A small-molecule ligand and the protein it binds are described below.
Small molecule (SMILES): O=C1NC(=O)[C@@]2(CCOc3ccc(F)cc32)N1

Binding-site contacts:
Ligand atom O3 contacts residue NAP1 of chain 1.B at 3.9 Å.
Ligand atom N2 contacts residue HIS111 of chain 1.A at 2.8 Å (h-bond).
Ligand atom C6 contacts residue TRP21 of chain 1.A at 4.1 Å (hydrophobic).
Ligand atom O3 contacts residue HIS111 of chain 1.A at 3.5 Å (h-bond).
Ligand atom O2 contacts residue NAP1 of chain 1.B at 3.2 Å.
Ligand atom O1 contacts residue LEU301 of chain 1.A at 4.1 Å.
Ligand atom C11 contacts residue TRP21 of chain 1.A at 3.4 Å (hydrophobic).
Ligand atom C5 contacts residue TRP220 of chain 1.A at 4.0 Å (hydrophobic).
Ligand atom C9 contacts residue NAP1 of chain 1.B at 3.7 Å.
Ligand atom C9 contacts residue HIS111 of chain 1.A at 3.6 Å.
Ligand atom C2 contacts residue TRP21 of chain 1.A at 4.1 Å (hydrophobic).
Ligand atom F1 contacts residue TRP21 of chain 1.A at 3.7 Å.
Ligand atom N1 contacts residue TRP21 of chain 1.A at 3.1 Å.
Ligand atom O1 contacts residue TRP21 of chain 1.A at 4.1 Å.
Ligand atom C4 contacts residue TRP220 of chain 1.A at 4.2 Å (hydrophobic).
Ligand atom O2 contacts residue TRP21 of chain 1.A at 3.3 Å.
Ligand atom C4 contacts residue TRP21 of chain 1.A at 3.8 Å (hydrophobic).
Ligand atom C3 contacts residue PHE123 of chain 1.A at 3.8 Å (hydrophobic).
Ligand atom C9 contacts residue TRP112 of chain 1.A at 3.7 Å (hydrophobic).
Ligand atom C8 contacts residue TRP21 of chain 1.A at 3.7 Å (hydrophobic).
Ligand atom O3 contacts residue TRP80 of chain 1.A at 3.4 Å.
Ligand atom N2 contacts residue TYR49 of chain 1.A at 3.6 Å (h-bond).
Ligand atom O3 contacts residue TRP112 of chain 1.A at 2.5 Å (h-bond).
Ligand atom C11 contacts residue VAL48 of chain 1.A at 4.2 Å (hydrophobic).
Ligand atom C8 contacts residue HIS111 of chain 1.A at 4.0 Å.
Ligand atom C10 contacts residue TRP21 of chain 1.A at 3.7 Å (hydrophobic).
Ligand atom C1 contacts residue TRP21 of chain 1.A at 3.5 Å (hydrophobic).
Ligand atom C6 contacts residue CYS299 of chain 1.A at 3.9 Å (hydrophobic).
Ligand atom O2 contacts residue TYR49 of chain 1.A at 2.4 Å (h-bond).
Ligand atom C6 contacts residue NAP1 of chain 1.B at 4.2 Å.
Ligand atom C2 contacts residue PHE123 of chain 1.A at 3.6 Å (hydrophobic).
Ligand atom O1 contacts residue TRP220 of chain 1.A at 3.3 Å.
Ligand atom C7 contacts residue TRP21 of chain 1.A at 4.0 Å (hydrophobic).
Ligand atom F1 contacts residue VAL48 of chain 1.A at 3.5 Å.
Ligand atom C8 contacts residue NAP1 of chain 1.B at 3.2 Å.
Ligand atom C5 contacts residue LEU301 of chain 1.A at 3.6 Å (hydrophobic).
Ligand atom C8 contacts residue TYR49 of chain 1.A at 3.4 Å (hydrophobic).
Ligand atom C1 contacts residue PHE123 of chain 1.A at 4.2 Å (hydrophobic).
Ligand atom N1 contacts residue NAP1 of chain 1.B at 3.6 Å.
Ligand atom N2 contacts residue NAP1 of chain 1.B at 3.3 Å (h-bond).

Sequence of chain 1.A:
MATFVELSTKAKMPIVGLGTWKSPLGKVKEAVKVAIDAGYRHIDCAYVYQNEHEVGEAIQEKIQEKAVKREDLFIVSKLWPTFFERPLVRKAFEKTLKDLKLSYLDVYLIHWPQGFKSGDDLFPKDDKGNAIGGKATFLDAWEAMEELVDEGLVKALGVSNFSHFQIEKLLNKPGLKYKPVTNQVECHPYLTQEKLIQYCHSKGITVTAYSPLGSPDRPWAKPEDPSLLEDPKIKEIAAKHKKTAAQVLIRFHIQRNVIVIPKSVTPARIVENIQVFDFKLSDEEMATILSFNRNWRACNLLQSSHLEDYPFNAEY